Sequence of chain 4.I:
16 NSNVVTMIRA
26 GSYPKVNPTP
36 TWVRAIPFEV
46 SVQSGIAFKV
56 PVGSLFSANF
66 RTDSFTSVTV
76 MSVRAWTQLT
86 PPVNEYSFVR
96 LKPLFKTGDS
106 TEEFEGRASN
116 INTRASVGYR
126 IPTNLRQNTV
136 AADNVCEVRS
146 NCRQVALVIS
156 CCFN

Sequence of chain 2.M:
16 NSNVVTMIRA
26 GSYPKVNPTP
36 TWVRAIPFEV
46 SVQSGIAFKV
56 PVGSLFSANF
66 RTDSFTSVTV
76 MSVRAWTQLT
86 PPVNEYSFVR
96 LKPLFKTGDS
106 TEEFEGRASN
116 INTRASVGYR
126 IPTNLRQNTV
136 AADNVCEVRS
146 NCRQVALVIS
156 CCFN

A small-molecule ligand and the protein it binds are described below.
Small molecule (SMILES): CO[P](=O)(O)O[C@H]1[C@@H](O)[C@H](n2ccc(=O)[nH]c2=O)O[C@@H]1COP(=O)(O)O

Binding-site contacts:
Ligand atom O5' contacts residue ARG125 of chain 4.I at 3.0 Å (salt-bridge).
Ligand atom OP3 contacts residue SER77 of chain 4.I at 4.3 Å.
Ligand atom OP3 contacts residue ARG125 of chain 4.I at 2.6 Å.
Ligand atom C5' contacts residue MET76 of chain 4.I at 4.3 Å (hydrophobic).
Ligand atom C2 contacts residue ASN16 of chain 2.M at 3.0 Å.
Ligand atom C5 contacts residue ARG125 of chain 4.I at 3.7 Å.
Ligand atom O5' contacts residue ARG131 of chain 4.I at 2.9 Å (salt-bridge).
Ligand atom C5' contacts residue ARG125 of chain 4.I at 4.2 Å.
Ligand atom O4 contacts residue ASN16 of chain 2.M at 4.4 Å.
Ligand atom N3 contacts residue ARG125 of chain 4.I at 3.7 Å.
Ligand atom O4 contacts residue THR21 of chain 2.M at 4.2 Å.
Ligand atom N1 contacts residue ASN16 of chain 2.M at 4.4 Å.
Ligand atom C3' contacts residue ARG125 of chain 4.I at 3.3 Å.
Ligand atom O4 contacts residue ARG125 of chain 4.I at 4.0 Å.
Ligand atom OP2 contacts residue ARG131 of chain 4.I at 3.6 Å.
Ligand atom OP1 contacts residue ARG125 of chain 4.I at 2.8 Å (salt-bridge).
Ligand atom C6 contacts residue ARG125 of chain 4.I at 3.7 Å.
Ligand atom C5' contacts residue ARG131 of chain 4.I at 3.2 Å.
Ligand atom C4' contacts residue ARG125 of chain 4.I at 4.3 Å.
Ligand atom OP1 contacts residue ARG131 of chain 4.I at 3.4 Å (salt-bridge).
Ligand atom O2 contacts residue ARG125 of chain 4.I at 4.1 Å.
Ligand atom N1 contacts residue ARG125 of chain 4.I at 3.8 Å.
Ligand atom OP1 contacts residue ILE23 of chain 2.M at 3.6 Å.
Ligand atom OP3 contacts residue ILE23 of chain 2.M at 4.3 Å.
Ligand atom N3 contacts residue SER17 of chain 2.M at 4.3 Å.
Ligand atom O4 contacts residue SER17 of chain 2.M at 3.2 Å.
Ligand atom O2 contacts residue ASN16 of chain 2.M at 2.6 Å (h-bond).
Ligand atom C4 contacts residue ARG125 of chain 4.I at 3.7 Å.
Ligand atom C2' contacts residue ARG125 of chain 4.I at 3.7 Å.
Ligand atom P contacts residue ARG131 of chain 4.I at 3.5 Å.
Ligand atom OP2 contacts residue ILE23 of chain 2.M at 4.0 Å.
Ligand atom C1' contacts residue ARG125 of chain 4.I at 4.3 Å.
Ligand atom OP2 contacts residue SER77 of chain 4.I at 4.0 Å.
Ligand atom C2 contacts residue ARG125 of chain 4.I at 3.9 Å.
Ligand atom C4 contacts residue SER17 of chain 2.M at 4.0 Å.
Ligand atom P contacts residue ILE23 of chain 2.M at 4.2 Å.
Ligand atom P contacts residue ARG125 of chain 4.I at 3.7 Å.
Ligand atom C4 contacts residue ASN16 of chain 2.M at 4.0 Å.
Ligand atom O3' contacts residue ARG125 of chain 4.I at 4.0 Å.
Ligand atom N3 contacts residue ASN16 of chain 2.M at 2.8 Å (h-bond).